Binding-site contacts:
Ligand atom NAW contacts residue GLY80 of chain 1.F at 3.6 Å.
Ligand atom CAA contacts residue GLN93 of chain 1.F at 3.6 Å.
Ligand atom CAI contacts residue LYS71 of chain 1.F at 3.7 Å.
Ligand atom CA contacts residue GLU88 of chain 1.F at 3.6 Å.
Ligand atom CBA contacts residue THR82 of chain 1.F at 3.9 Å.
Ligand atom N contacts residue GLU88 of chain 1.F at 2.6 Å (salt-bridge).
Ligand atom CAG contacts residue LEU66 of chain 1.F at 3.6 Å (hydrophobic).
Ligand atom CB contacts residue THR82 of chain 1.F at 3.5 Å.
Ligand atom N contacts residue ASP83 of chain 1.F at 3.9 Å.
Ligand atom CAJ contacts residue LEU66 of chain 1.F at 3.9 Å (hydrophobic).
Ligand atom NAB contacts residue ASP83 of chain 1.F at 4.1 Å.
Ligand atom CA contacts residue THR82 of chain 1.F at 3.3 Å.
Ligand atom CAA contacts residue TRP84 of chain 1.F at 3.4 Å (hydrophobic).
Ligand atom OAE contacts residue THR82 of chain 1.F at 3.5 Å (h-bond).
Ligand atom CA contacts residue ASP83 of chain 1.F at 3.6 Å.
Ligand atom OAF contacts residue THR82 of chain 1.F at 2.9 Å (h-bond).
Ligand atom CAZ contacts residue GLY80 of chain 1.F at 4.0 Å.
Ligand atom CAR contacts residue ASP83 of chain 1.F at 3.6 Å.
Ligand atom CAG contacts residue LYS71 of chain 1.F at 3.5 Å.
Ligand atom CAA contacts residue GLU88 of chain 1.F at 3.3 Å.
Ligand atom CAI contacts residue LEU81 of chain 1.F at 3.3 Å (hydrophobic).
Ligand atom CAI contacts residue VAL72 of chain 1.F at 3.7 Å (hydrophobic).
Ligand atom OAF contacts residue LEU81 of chain 1.F at 3.4 Å.
Ligand atom CAN contacts residue LYS71 of chain 1.F at 4.1 Å.
Ligand atom CAG contacts residue VAL72 of chain 1.F at 4.1 Å (hydrophobic).
Ligand atom C contacts residue THR82 of chain 1.F at 3.5 Å.
Ligand atom CAR contacts residue THR82 of chain 1.F at 3.7 Å.
Ligand atom CBH contacts residue THR82 of chain 1.F at 3.8 Å.
Ligand atom CAM contacts residue LEU81 of chain 1.F at 3.4 Å (hydrophobic).
Ligand atom CAM contacts residue GLY80 of chain 1.F at 3.4 Å.
Ligand atom CB contacts residue LEU81 of chain 1.F at 3.9 Å (hydrophobic).
Ligand atom CAV contacts residue TYR98 of chain 1.F at 3.9 Å (hydrophobic).
Ligand atom NAX contacts residue THR82 of chain 1.F at 2.8 Å (h-bond).
Ligand atom CAJ contacts residue LYS71 of chain 1.F at 3.7 Å.
Ligand atom CBF contacts residue TRP97 of chain 1.F at 3.8 Å (hydrophobic).
Ligand atom O contacts residue TRP97 of chain 1.F at 3.6 Å.
Ligand atom CB contacts residue GLU88 of chain 1.F at 4.0 Å.
Ligand atom CBI contacts residue GLY80 of chain 1.F at 3.6 Å.
Ligand atom CAI contacts residue GLY80 of chain 1.F at 3.6 Å.
Ligand atom CAM contacts residue THR82 of chain 1.F at 4.0 Å.

Sequence of chain 1.F:
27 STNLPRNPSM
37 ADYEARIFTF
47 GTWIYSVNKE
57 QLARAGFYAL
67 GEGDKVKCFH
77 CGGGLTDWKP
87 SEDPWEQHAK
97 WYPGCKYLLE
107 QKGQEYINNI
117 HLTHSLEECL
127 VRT

A protein and the small-molecule ligand that binds it are described below.
Small molecule (SMILES): CC[C@H](N)C(=O)N[C@@H]1C(=O)N2[C@@H](CC[C@@H]1CN)CC[C@H]2C(=O)NC(c1ccccc1)c1ccccc1